The protein below binds the small molecule below.
Small molecule (SMILES): CC(=O)N[C@H]1[C@H](O[C@H]2[C@H](O[C@H]3O[C@@H](C)[C@@H](O)[C@@H](O)[C@@H]3O)[C@@H](NC(C)=O)CO[C@@H]2CO[C@@H]2O[C@@H](C)[C@@H](O)[C@@H](O)[C@@H]2O)O[C@H](CO)[C@@H](O[C@@H]2O[C@H](CO)[C@@H](O)[C@H](O)[C@@H]2O)[C@@H]1O

Binding-site contacts:
Ligand atom C4 contacts residue GOL1 of chain 1.U at 3.7 Å.
Ligand atom C2 contacts residue GOL1 of chain 1.U at 3.8 Å.
Ligand atom C5 contacts residue GOL1 of chain 1.U at 4.0 Å.
Ligand atom C3 contacts residue ILE235 of chain 1.A at 4.4 Å (hydrophobic).
Ligand atom C6 contacts residue THR193 of chain 1.A at 3.9 Å.
Ligand atom C5 contacts residue THR193 of chain 1.A at 4.1 Å.
Ligand atom C6 contacts residue GOL1 of chain 1.U at 4.0 Å.
Ligand atom O4 contacts residue ILE235 of chain 1.A at 3.2 Å (h-bond).
Ligand atom O5 contacts residue THR193 of chain 1.A at 4.0 Å.
Ligand atom C6 contacts residue THR192 of chain 1.A at 4.0 Å.
Ligand atom C7 contacts residue ASN191 of chain 1.A at 3.3 Å.
Ligand atom C4 contacts residue ILE235 of chain 1.A at 4.0 Å (hydrophobic).
Ligand atom C6 contacts residue ASN191 of chain 1.A at 3.6 Å.
Ligand atom O5 contacts residue GOL1 of chain 1.U at 3.6 Å (h-bond).
Ligand atom C4 contacts residue ASN191 of chain 1.A at 4.2 Å.
Ligand atom C6 contacts residue ILE195 of chain 1.A at 3.9 Å (hydrophobic).
Ligand atom C3 contacts residue ASN191 of chain 1.A at 3.7 Å.
Ligand atom O5 contacts residue THR193 of chain 1.A at 4.2 Å.
Ligand atom O7 contacts residue ASN191 of chain 1.A at 3.5 Å (h-bond).
Ligand atom C5 contacts residue ASN191 of chain 1.A at 4.0 Å.
Ligand atom C1 contacts residue GOL1 of chain 1.U at 4.1 Å.
Ligand atom C6 contacts residue THR193 of chain 1.A at 3.8 Å.
Ligand atom C3 contacts residue GOL1 of chain 1.U at 4.3 Å.
Ligand atom O3 contacts residue ILE235 of chain 1.A at 3.6 Å.
Ligand atom C8 contacts residue ASN191 of chain 1.A at 4.3 Å.
Ligand atom C6 contacts residue ILE235 of chain 1.A at 4.2 Å (hydrophobic).
Ligand atom C1 contacts residue THR193 of chain 1.A at 4.1 Å.
Ligand atom C1 contacts residue ASN191 of chain 1.A at 1.4 Å.
Ligand atom O4 contacts residue GOL1 of chain 1.U at 2.5 Å (h-bond).
Ligand atom C4 contacts residue ASN191 of chain 1.A at 4.4 Å.
Ligand atom N2 contacts residue ASN191 of chain 1.A at 2.7 Å (h-bond).
Ligand atom C2 contacts residue ASN191 of chain 1.A at 2.3 Å.
Ligand atom O5 contacts residue ASN191 of chain 1.A at 2.4 Å (h-bond).
Ligand atom C5 contacts residue ASN191 of chain 1.A at 3.6 Å.
Ligand atom C5 contacts residue THR193 of chain 1.A at 4.3 Å.

Sequence of chain 1.A:
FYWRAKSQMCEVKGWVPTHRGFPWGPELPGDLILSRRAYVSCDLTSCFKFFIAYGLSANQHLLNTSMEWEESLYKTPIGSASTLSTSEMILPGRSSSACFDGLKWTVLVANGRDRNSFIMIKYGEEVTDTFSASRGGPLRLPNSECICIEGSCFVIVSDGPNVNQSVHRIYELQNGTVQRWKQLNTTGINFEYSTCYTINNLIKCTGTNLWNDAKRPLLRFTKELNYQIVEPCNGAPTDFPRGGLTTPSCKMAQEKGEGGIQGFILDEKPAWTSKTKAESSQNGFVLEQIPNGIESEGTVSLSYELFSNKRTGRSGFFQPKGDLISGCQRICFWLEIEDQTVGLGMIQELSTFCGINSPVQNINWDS